Binding-site contacts:
Ligand atom O5 contacts residue ASN154 of chain 33.A at 3.7 Å.
Ligand atom C1 contacts residue THR156 of chain 33.A at 4.1 Å.
Ligand atom O5 contacts residue THR156 of chain 33.A at 3.9 Å.
Ligand atom O7 contacts residue THR156 of chain 33.A at 4.2 Å.
Ligand atom C2 contacts residue ASN154 of chain 33.A at 2.9 Å.
Ligand atom C7 contacts residue GLY150 of chain 33.A at 4.5 Å.
Ligand atom C3 contacts residue ASN154 of chain 33.A at 4.3 Å.
Ligand atom C7 contacts residue ASN154 of chain 33.A at 1.9 Å.
Ligand atom C7 contacts residue VAL153 of chain 33.A at 4.0 Å (hydrophobic).
Ligand atom C1 contacts residue ASN154 of chain 33.A at 2.6 Å.
Ligand atom C8 contacts residue GLY150 of chain 33.A at 4.3 Å.
Ligand atom O7 contacts residue ASN154 of chain 33.A at 1.3 Å (h-bond).
Ligand atom C8 contacts residue ASN154 of chain 33.A at 3.4 Å.
Ligand atom O7 contacts residue GLY150 of chain 33.A at 4.2 Å.
Ligand atom C6 contacts residue THR156 of chain 33.A at 4.2 Å.
Ligand atom N2 contacts residue ASN154 of chain 33.A at 2.2 Å (h-bond).
Ligand atom C5 contacts residue THR156 of chain 33.A at 3.7 Å.
Ligand atom O7 contacts residue VAL153 of chain 33.A at 2.8 Å (h-bond).

This protein binds this small molecule.
Small molecule (SMILES): CC(=O)N[C@H]1[C@H](O[C@H]2[C@H](O)[C@@H](NC(C)=O)CO[C@@H]2CO)O[C@H](CO)[C@@H](O)[C@@H]1O

Sequence of chain 33.A:
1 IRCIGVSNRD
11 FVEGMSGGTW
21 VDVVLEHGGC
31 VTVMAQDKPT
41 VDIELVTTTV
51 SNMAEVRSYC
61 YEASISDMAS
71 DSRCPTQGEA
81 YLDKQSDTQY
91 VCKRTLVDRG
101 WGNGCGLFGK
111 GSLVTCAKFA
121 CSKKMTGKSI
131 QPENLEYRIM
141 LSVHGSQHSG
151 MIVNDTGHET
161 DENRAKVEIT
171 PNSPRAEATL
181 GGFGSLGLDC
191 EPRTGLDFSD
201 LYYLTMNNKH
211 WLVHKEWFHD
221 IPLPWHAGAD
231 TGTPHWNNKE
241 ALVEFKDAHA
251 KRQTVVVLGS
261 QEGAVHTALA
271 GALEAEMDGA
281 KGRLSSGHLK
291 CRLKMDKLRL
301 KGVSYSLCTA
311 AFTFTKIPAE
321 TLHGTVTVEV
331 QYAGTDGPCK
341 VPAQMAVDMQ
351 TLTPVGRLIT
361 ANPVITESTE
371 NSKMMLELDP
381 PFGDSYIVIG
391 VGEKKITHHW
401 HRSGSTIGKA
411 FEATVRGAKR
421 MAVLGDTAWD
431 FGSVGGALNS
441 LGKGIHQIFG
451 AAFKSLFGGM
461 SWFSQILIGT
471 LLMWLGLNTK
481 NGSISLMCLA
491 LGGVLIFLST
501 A